The protein below binds the small molecule below.
Small molecule (SMILES): CC(=O)N[C@H]1[C@H](O[C@H]2[C@H](O)[C@@H](NC(C)=O)CO[C@@H]2CO)O[C@H](CO)[C@@H](O)[C@@H]1O

Sequence of chain 1.A:
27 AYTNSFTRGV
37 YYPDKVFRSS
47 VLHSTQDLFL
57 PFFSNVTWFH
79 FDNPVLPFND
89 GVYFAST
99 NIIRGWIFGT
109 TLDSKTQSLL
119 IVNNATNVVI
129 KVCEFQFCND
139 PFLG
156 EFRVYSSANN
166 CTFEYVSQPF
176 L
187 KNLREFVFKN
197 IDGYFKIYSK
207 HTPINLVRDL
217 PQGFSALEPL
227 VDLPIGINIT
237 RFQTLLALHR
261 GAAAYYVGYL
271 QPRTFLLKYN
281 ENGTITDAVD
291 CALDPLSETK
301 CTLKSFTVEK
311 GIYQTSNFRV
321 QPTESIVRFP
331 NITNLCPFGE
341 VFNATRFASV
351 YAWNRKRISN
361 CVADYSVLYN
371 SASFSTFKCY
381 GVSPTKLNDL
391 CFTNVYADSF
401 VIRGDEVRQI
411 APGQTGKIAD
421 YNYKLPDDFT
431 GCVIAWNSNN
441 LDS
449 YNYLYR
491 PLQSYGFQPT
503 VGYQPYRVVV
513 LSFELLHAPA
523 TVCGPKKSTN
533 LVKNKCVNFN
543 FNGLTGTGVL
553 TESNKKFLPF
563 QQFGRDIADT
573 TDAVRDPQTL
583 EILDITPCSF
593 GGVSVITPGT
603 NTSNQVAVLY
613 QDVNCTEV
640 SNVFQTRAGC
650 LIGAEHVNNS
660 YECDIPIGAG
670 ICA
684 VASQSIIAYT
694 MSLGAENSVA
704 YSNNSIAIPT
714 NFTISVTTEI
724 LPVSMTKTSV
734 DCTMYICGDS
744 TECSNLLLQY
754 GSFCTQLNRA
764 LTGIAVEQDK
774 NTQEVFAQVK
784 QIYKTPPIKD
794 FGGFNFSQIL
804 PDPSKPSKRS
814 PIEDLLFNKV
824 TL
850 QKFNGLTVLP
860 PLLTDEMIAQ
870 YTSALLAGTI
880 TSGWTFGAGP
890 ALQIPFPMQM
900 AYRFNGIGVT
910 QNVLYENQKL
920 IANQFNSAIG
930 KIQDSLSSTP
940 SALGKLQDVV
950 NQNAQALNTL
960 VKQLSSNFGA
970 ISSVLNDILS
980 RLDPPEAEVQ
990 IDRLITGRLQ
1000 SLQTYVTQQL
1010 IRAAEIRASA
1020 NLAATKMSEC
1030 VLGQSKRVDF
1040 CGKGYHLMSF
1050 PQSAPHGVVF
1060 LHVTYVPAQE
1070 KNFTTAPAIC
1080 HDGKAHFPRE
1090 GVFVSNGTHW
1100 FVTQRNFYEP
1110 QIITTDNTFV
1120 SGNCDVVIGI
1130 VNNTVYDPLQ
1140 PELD

Binding-site contacts:
Ligand atom O5 contacts residue ASN714 of chain 1.A at 2.2 Å (h-bond).
Ligand atom N2 contacts residue LEU919 of chain 1.A at 4.3 Å.
Ligand atom C5 contacts residue ASN714 of chain 1.A at 3.4 Å.
Ligand atom O4 contacts residue LEU919 of chain 1.A at 4.5 Å.
Ligand atom O6 contacts residue GLN923 of chain 1.A at 3.9 Å.
Ligand atom C7 contacts residue ASN714 of chain 1.A at 4.1 Å.
Ligand atom C7 contacts residue LEU919 of chain 1.A at 3.7 Å (hydrophobic).
Ligand atom C8 contacts residue ASN714 of chain 1.A at 4.3 Å.
Ligand atom C1 contacts residue ASN714 of chain 1.A at 1.4 Å.
Ligand atom C3 contacts residue ASN714 of chain 1.A at 3.9 Å.
Ligand atom C8 contacts residue LEU919 of chain 1.A at 4.2 Å (hydrophobic).
Ligand atom C6 contacts residue ASN714 of chain 1.A at 4.4 Å.
Ligand atom C2 contacts residue ASN714 of chain 1.A at 2.7 Å.
Ligand atom C8 contacts residue GLN923 of chain 1.A at 3.7 Å.
Ligand atom N2 contacts residue ASN714 of chain 1.A at 3.1 Å (h-bond).
Ligand atom O6 contacts residue ASN714 of chain 1.A at 4.4 Å.
Ligand atom C4 contacts residue ASN714 of chain 1.A at 4.2 Å.
Ligand atom O7 contacts residue LEU919 of chain 1.A at 3.5 Å.